Sequence of chain 1.A:
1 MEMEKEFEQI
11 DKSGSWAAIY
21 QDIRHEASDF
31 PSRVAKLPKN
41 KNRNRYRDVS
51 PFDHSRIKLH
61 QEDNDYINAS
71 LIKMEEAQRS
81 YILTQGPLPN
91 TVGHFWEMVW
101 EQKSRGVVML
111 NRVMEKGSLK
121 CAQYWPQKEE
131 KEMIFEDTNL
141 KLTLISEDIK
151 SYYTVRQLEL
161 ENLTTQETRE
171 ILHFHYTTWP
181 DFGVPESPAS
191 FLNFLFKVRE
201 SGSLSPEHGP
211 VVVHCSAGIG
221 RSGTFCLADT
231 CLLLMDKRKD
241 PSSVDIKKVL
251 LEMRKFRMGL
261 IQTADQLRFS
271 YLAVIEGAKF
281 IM

A small-molecule ligand and the protein it binds are described below.
Small molecule (SMILES): N#Cc1ccc(Cn2cccn2)cc1

Binding-site contacts:
Ligand atom N12 contacts residue ARG169 of chain 1.A at 4.2 Å.
Ligand atom C05 contacts residue ARG169 of chain 1.A at 4.0 Å.
Ligand atom C13 contacts residue THR168 of chain 1.A at 4.0 Å.
Ligand atom C06 contacts residue ARG169 of chain 1.A at 3.3 Å.
Ligand atom C14 contacts residue ARG169 of chain 1.A at 3.8 Å.
Ligand atom C11 contacts residue ARG169 of chain 1.A at 4.1 Å.
Ligand atom N08 contacts residue ARG169 of chain 1.A at 3.3 Å.
Ligand atom C14 contacts residue THR168 of chain 1.A at 3.5 Å.
Ligand atom C10 contacts residue LYS103 of chain 1.A at 4.2 Å.
Ligand atom C10 contacts residue ARG169 of chain 1.A at 3.4 Å.
Ligand atom C06 contacts residue GLU170 of chain 1.A at 4.0 Å.
Ligand atom C04 contacts residue ARG169 of chain 1.A at 4.0 Å.
Ligand atom C03 contacts residue ARG169 of chain 1.A at 4.0 Å.
Ligand atom C09 contacts residue LYS103 of chain 1.A at 4.3 Å.
Ligand atom C09 contacts residue ARG169 of chain 1.A at 3.0 Å.
Ligand atom C05 contacts residue GLU170 of chain 1.A at 3.3 Å.
Ligand atom C04 contacts residue GLU170 of chain 1.A at 3.3 Å.
Ligand atom C02 contacts residue THR168 of chain 1.A at 4.3 Å.
Ligand atom C13 contacts residue ARG169 of chain 1.A at 3.0 Å.
Ligand atom C03 contacts residue THR168 of chain 1.A at 4.0 Å.
Ligand atom C03 contacts residue GLU170 of chain 1.A at 4.0 Å.
Ligand atom C07 contacts residue ARG169 of chain 1.A at 3.5 Å.